A protein and the small-molecule ligand that binds it are described below.
Small molecule (SMILES): O=C1O[C@H](CO)[C@@H](O[C@H]2O[C@H](CO)[C@@H](O[C@H]3O[C@H](CO)[C@@H](O)[C@H](O)[C@H]3O)[C@H](O)[C@H]2O)[C@H](O)[C@H]1O

Sequence of chain 1.E:
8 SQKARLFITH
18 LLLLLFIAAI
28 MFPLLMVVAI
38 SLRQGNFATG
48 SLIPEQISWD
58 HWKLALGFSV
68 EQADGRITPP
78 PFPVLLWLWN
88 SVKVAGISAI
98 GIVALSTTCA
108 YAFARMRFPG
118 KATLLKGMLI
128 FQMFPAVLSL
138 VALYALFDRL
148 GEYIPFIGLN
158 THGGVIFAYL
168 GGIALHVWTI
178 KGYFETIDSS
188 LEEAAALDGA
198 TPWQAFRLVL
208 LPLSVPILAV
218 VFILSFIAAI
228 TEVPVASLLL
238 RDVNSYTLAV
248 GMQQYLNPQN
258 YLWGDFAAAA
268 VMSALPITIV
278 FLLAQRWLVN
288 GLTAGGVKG

Sequence of chain 1.D:
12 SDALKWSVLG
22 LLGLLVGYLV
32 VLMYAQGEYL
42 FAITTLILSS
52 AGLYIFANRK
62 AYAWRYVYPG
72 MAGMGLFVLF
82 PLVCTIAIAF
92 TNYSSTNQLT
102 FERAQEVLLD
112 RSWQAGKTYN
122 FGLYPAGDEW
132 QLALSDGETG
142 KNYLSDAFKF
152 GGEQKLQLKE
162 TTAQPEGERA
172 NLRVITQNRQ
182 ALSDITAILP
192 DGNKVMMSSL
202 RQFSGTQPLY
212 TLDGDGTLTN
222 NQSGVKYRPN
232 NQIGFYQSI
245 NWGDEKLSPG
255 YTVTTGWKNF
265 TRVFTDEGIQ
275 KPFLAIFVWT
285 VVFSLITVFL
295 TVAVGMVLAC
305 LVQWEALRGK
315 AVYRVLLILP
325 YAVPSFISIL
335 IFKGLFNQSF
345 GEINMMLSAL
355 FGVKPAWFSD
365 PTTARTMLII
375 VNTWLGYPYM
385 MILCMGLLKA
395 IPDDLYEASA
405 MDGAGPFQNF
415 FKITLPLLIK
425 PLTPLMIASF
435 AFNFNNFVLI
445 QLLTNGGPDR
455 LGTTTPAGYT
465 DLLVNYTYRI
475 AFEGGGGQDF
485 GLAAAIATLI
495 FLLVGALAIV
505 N

Binding-site contacts:
Ligand atom C6 contacts residue TYR383 of chain 1.D at 4.0 Å (hydrophobic).
Ligand atom O5 contacts residue TYR383 of chain 1.D at 3.5 Å.
Ligand atom C1 contacts residue TYR383 of chain 1.D at 3.9 Å (hydrophobic).
Ligand atom O6 contacts residue LEU172 of chain 1.E at 3.9 Å.
Ligand atom O6 contacts residue ALA432 of chain 1.D at 3.5 Å.
Ligand atom C5 contacts residue ASN376 of chain 1.D at 4.1 Å.
Ligand atom O6 contacts residue SER433 of chain 1.D at 2.8 Å (h-bond).
Ligand atom C2 contacts residue LEU379 of chain 1.D at 4.0 Å (hydrophobic).
Ligand atom C4 contacts residue ASN440 of chain 1.D at 4.1 Å.
Ligand atom O4 contacts residue PHE436 of chain 1.D at 3.8 Å.
Ligand atom O6 contacts residue TYR383 of chain 1.D at 4.2 Å.
Ligand atom O4 contacts residue ASN376 of chain 1.D at 2.6 Å (h-bond).
Ligand atom O6 contacts residue GLY380 of chain 1.D at 4.0 Å.
Ligand atom O5 contacts residue LEU379 of chain 1.D at 4.0 Å.
Ligand atom C2 contacts residue GLN129 of chain 1.E at 4.1 Å.
Ligand atom O6 contacts residue PHE436 of chain 1.D at 4.0 Å.
Ligand atom C6 contacts residue ASN437 of chain 1.D at 3.5 Å.
Ligand atom O4 contacts residue GLN129 of chain 1.E at 3.7 Å.
Ligand atom C6 contacts residue ASN376 of chain 1.D at 3.5 Å.
Ligand atom O4 contacts residue ASN440 of chain 1.D at 2.8 Å (h-bond).
Ligand atom C4 contacts residue ASN376 of chain 1.D at 3.4 Å.
Ligand atom C6 contacts residue GLY380 of chain 1.D at 3.8 Å.
Ligand atom O4 contacts residue ASN437 of chain 1.D at 3.9 Å.
Ligand atom C5 contacts residue GLY380 of chain 1.D at 4.0 Å.
Ligand atom O2 contacts residue TYR325 of chain 1.D at 3.6 Å.
Ligand atom O3 contacts residue TYR325 of chain 1.D at 2.5 Å (h-bond).
Ligand atom C4 contacts residue LEU379 of chain 1.D at 3.8 Å (hydrophobic).
Ligand atom C6 contacts residue THR291 of chain 1.D at 3.9 Å.
Ligand atom C3 contacts residue PHE436 of chain 1.D at 4.0 Å (hydrophobic).
Ligand atom O6 contacts residue THR291 of chain 1.D at 3.7 Å.
Ligand atom C6 contacts residue PHE436 of chain 1.D at 3.7 Å (hydrophobic).
Ligand atom C2 contacts residue TYR325 of chain 1.D at 3.6 Å (hydrophobic).
Ligand atom C5 contacts residue PHE436 of chain 1.D at 3.7 Å (hydrophobic).
Ligand atom C6 contacts residue SER433 of chain 1.D at 3.5 Å.
Ligand atom C6 contacts residue ALA432 of chain 1.D at 3.8 Å (hydrophobic).
Ligand atom O6 contacts residue ASN437 of chain 1.D at 2.9 Å (h-bond).
Ligand atom O5 contacts residue GLY380 of chain 1.D at 3.2 Å.
Ligand atom C3 contacts residue TYR325 of chain 1.D at 3.6 Å (hydrophobic).
Ligand atom C2 contacts residue TYR383 of chain 1.D at 3.8 Å (hydrophobic).
Ligand atom O3 contacts residue LEU379 of chain 1.D at 4.0 Å.